Binding-site contacts:
Ligand atom O40 contacts residue THR20 of chain 1.BA at 3.4 Å.
Ligand atom C51 contacts residue THR1 of chain 1.BA at 1.5 Å.
Ligand atom C45 contacts residue ARG45 of chain 1.BA at 3.5 Å.
Ligand atom O21 contacts residue THR21 of chain 1.BA at 3.7 Å.
Ligand atom C44 contacts residue THR1 of chain 1.BA at 3.7 Å.
Ligand atom C18 contacts residue SER48 of chain 1.BA at 3.7 Å.
Ligand atom O48 contacts residue GLY47 of chain 1.BA at 2.8 Å (h-bond).
Ligand atom O60 contacts residue THR1 of chain 1.BA at 3.0 Å (h-bond).
Ligand atom C46 contacts residue THR20 of chain 1.BA at 3.5 Å.
Ligand atom N41 contacts residue GLY47 of chain 1.BA at 2.9 Å (h-bond).
Ligand atom C42 contacts residue GLY47 of chain 1.BA at 3.7 Å.
Ligand atom C58 contacts residue SER168 of chain 1.BA at 3.5 Å.
Ligand atom O48 contacts residue SER46 of chain 1.BA at 3.4 Å.
Ligand atom C43 contacts residue GLY47 of chain 1.BA at 3.4 Å.
Ligand atom O9 contacts residue THR22 of chain 1.BA at 3.8 Å.
Ligand atom C31 contacts residue GLY47 of chain 1.BA at 3.4 Å.
Ligand atom C13 contacts residue HIS116 of chain 1.V at 3.7 Å.
Ligand atom O29 contacts residue ALA49 of chain 1.BA at 3.1 Å (h-bond).
Ligand atom C59 contacts residue THR1 of chain 1.BA at 2.5 Å.
Ligand atom O29 contacts residue SER48 of chain 1.BA at 3.8 Å.
Ligand atom N4 contacts residue THR22 of chain 1.BA at 3.6 Å.
Ligand atom C47 contacts residue THR1 of chain 1.BA at 1.4 Å.
Ligand atom C58 contacts residue THR1 of chain 1.BA at 2.5 Å.
Ligand atom C38 contacts residue GLY47 of chain 1.BA at 3.5 Å.
Ligand atom O60 contacts residue SER129 of chain 1.BA at 3.6 Å.
Ligand atom C24 contacts residue THR20 of chain 1.BA at 3.8 Å.
Ligand atom C23 contacts residue THR21 of chain 1.BA at 3.6 Å.
Ligand atom O48 contacts residue THR1 of chain 1.BA at 2.3 Å (h-bond).
Ligand atom C38 contacts residue SER48 of chain 1.BA at 3.8 Å.
Ligand atom O40 contacts residue THR21 of chain 1.BA at 3.2 Å (h-bond).
Ligand atom C39 contacts residue GLY47 of chain 1.BA at 3.6 Å.
Ligand atom C26 contacts residue SER118 of chain 1.V at 3.4 Å.
Ligand atom C59 contacts residue SER129 of chain 1.BA at 3.7 Å.
Ligand atom C42 contacts residue THR1 of chain 1.BA at 2.3 Å.
Ligand atom N30 contacts residue THR21 of chain 1.BA at 3.1 Å (h-bond).
Ligand atom N41 contacts residue THR1 of chain 1.BA at 3.7 Å.
Ligand atom O21 contacts residue THR22 of chain 1.BA at 3.5 Å.
Ligand atom C43 contacts residue THR1 of chain 1.BA at 2.7 Å.
Ligand atom C27 contacts residue THR22 of chain 1.BA at 3.2 Å.
Ligand atom C26 contacts residue HIS114 of chain 1.V at 3.4 Å.

Sequence of chain 1.V:
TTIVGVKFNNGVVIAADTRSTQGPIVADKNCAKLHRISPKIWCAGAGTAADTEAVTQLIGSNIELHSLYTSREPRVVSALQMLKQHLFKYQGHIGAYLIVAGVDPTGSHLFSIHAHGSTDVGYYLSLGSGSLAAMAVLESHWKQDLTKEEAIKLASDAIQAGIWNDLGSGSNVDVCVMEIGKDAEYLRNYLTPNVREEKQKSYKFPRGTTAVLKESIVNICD

Sequence of chain 1.BA:
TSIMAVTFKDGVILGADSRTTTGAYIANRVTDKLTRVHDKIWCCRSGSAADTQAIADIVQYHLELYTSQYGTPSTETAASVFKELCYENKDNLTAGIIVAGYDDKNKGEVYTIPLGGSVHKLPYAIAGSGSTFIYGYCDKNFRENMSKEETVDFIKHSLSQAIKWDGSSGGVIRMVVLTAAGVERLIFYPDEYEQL

This small molecule binds to this protein.
Small molecule (SMILES): CC(C)C[C@H](NC(=O)[C@H](CCc1ccccc1)NC(=O)CN1CCOCC1)C(=O)N[C@@H](Cc1ccccc1)C(=O)N[C@@H](CC(C)C)[C@@H](O)[C@H](C)CO